Sequence of chain 2.A:
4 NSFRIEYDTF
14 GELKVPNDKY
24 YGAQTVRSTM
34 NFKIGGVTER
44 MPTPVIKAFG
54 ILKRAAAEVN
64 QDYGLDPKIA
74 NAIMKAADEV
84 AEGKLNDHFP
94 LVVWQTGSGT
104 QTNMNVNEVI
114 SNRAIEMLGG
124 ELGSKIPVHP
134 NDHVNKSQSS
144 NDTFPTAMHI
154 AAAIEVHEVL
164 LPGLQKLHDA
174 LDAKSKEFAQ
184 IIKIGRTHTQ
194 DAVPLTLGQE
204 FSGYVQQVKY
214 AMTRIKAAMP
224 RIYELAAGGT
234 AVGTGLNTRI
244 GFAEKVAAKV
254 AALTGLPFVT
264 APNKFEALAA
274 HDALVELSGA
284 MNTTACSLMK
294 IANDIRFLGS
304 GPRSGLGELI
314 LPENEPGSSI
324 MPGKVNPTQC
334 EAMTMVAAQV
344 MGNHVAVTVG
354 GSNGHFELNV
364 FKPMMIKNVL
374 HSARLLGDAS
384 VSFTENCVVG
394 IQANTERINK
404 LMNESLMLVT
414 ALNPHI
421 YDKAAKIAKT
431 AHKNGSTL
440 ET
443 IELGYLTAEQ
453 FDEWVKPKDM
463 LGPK

A small-molecule ligand and the protein it binds are described below.
Small molecule (SMILES): N[C@H](CP(=O)(O)O)C(=O)O

Binding-site contacts:
Ligand atom O8 contacts residue SER143 of chain 2.A at 2.9 Å (h-bond).
Ligand atom O10 contacts residue SER321 of chain 1.A at 2.6 Å (h-bond).
Ligand atom P7 contacts residue GOL1 of chain 2.D at 3.4 Å.
Ligand atom O9 contacts residue GOL1 of chain 2.D at 4.0 Å.
Ligand atom O5 contacts residue MET324 of chain 1.A at 3.1 Å.
Ligand atom O8 contacts residue ILE323 of chain 1.A at 3.6 Å.
Ligand atom O4 contacts residue ASN329 of chain 1.A at 3.0 Å (h-bond).
Ligand atom C6 contacts residue SER142 of chain 2.A at 3.9 Å.
Ligand atom N2 contacts residue ASN144 of chain 2.A at 3.3 Å (h-bond).
Ligand atom P7 contacts residue THR103 of chain 2.A at 4.0 Å.
Ligand atom O9 contacts residue THR103 of chain 2.A at 2.6 Å (h-bond).
Ligand atom C6 contacts residue SER321 of chain 1.A at 3.5 Å.
Ligand atom C3 contacts residue ASN144 of chain 2.A at 3.6 Å.
Ligand atom C3 contacts residue MET324 of chain 1.A at 3.4 Å (hydrophobic).
Ligand atom O4 contacts residue HIS191 of chain 2.B at 3.6 Å.
Ligand atom N2 contacts residue SER101 of chain 2.A at 3.5 Å (h-bond).
Ligand atom O4 contacts residue LYS327 of chain 1.A at 3.0 Å (salt-bridge).
Ligand atom P7 contacts residue SER143 of chain 2.A at 3.6 Å.
Ligand atom C6 contacts residue MET324 of chain 1.A at 4.0 Å (hydrophobic).
Ligand atom O4 contacts residue MET324 of chain 1.A at 3.6 Å.
Ligand atom O10 contacts residue GOL1 of chain 2.D at 2.8 Å (h-bond).
Ligand atom P7 contacts residue SER321 of chain 1.A at 3.6 Å.
Ligand atom C3 contacts residue ASN329 of chain 1.A at 3.9 Å.
Ligand atom N2 contacts residue THR103 of chain 2.A at 3.1 Å (h-bond).
Ligand atom O5 contacts residue LYS327 of chain 1.A at 3.6 Å.
Ligand atom N2 contacts residue HIS191 of chain 2.B at 3.0 Å (h-bond).
Ligand atom C1 contacts residue HIS191 of chain 2.B at 3.8 Å.
Ligand atom P7 contacts residue SER142 of chain 2.A at 3.7 Å.
Ligand atom O8 contacts residue GOL1 of chain 2.D at 2.5 Å (h-bond).
Ligand atom O8 contacts residue SER142 of chain 2.A at 2.6 Å (h-bond).
Ligand atom C3 contacts residue LYS327 of chain 1.A at 3.7 Å.
Ligand atom O5 contacts residue ASN144 of chain 2.A at 2.9 Å (h-bond).
Ligand atom C3 contacts residue THR190 of chain 2.B at 3.5 Å.
Ligand atom O4 contacts residue THR190 of chain 2.B at 3.8 Å.
Ligand atom O9 contacts residue SER143 of chain 2.A at 2.6 Å (h-bond).
Ligand atom C1 contacts residue ASN144 of chain 2.A at 3.0 Å.
Ligand atom C6 contacts residue ASN144 of chain 2.A at 4.0 Å.
Ligand atom C3 contacts residue HIS191 of chain 2.B at 3.5 Å.
Ligand atom O5 contacts residue THR190 of chain 2.B at 2.5 Å (h-bond).
Ligand atom O5 contacts residue HIS191 of chain 2.B at 3.5 Å.

Sequence of chain 2.B:
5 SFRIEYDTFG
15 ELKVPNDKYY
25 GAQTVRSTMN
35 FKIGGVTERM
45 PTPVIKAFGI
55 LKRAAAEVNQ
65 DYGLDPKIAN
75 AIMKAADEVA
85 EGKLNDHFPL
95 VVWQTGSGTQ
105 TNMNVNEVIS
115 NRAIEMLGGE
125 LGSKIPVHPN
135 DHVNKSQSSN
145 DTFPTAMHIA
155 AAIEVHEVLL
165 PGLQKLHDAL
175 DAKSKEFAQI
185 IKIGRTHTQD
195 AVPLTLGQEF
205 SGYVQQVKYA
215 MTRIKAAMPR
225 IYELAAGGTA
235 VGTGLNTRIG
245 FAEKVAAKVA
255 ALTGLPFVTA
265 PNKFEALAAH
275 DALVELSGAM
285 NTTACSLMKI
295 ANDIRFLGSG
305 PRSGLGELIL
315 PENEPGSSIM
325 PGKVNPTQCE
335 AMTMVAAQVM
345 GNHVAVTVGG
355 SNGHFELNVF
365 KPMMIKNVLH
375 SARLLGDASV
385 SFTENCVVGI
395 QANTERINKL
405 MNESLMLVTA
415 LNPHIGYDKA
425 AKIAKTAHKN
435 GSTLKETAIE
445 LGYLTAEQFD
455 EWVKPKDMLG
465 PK

Sequence of chain 1.A:
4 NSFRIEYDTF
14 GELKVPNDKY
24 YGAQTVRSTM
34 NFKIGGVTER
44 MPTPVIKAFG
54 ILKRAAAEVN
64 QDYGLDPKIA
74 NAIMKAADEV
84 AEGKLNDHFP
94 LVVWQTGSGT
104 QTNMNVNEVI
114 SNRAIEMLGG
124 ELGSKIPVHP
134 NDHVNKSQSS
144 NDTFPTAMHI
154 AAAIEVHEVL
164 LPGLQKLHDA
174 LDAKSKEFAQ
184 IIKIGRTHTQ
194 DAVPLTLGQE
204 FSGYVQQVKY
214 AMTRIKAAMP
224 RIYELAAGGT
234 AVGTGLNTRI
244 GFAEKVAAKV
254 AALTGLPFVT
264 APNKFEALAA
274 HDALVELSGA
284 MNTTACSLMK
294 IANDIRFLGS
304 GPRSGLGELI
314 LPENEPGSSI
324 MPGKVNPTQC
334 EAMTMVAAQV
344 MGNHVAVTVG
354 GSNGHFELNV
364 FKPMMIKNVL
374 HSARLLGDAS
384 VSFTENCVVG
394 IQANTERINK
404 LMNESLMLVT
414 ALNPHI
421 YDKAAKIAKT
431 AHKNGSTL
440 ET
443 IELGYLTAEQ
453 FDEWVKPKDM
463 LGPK